A protein and the small-molecule ligand that binds it are described below.
Small molecule (SMILES): CC(=O)N[C@@H]1[C@@H](O)[C@H](O)[C@@H](CO)O[C@H]1O

Binding-site contacts:
Ligand atom C1 contacts residue ASN152 of chain 1.B at 1.4 Å.
Ligand atom C4 contacts residue ASN152 of chain 1.B at 4.2 Å.
Ligand atom O7 contacts residue ASN152 of chain 1.B at 4.4 Å.
Ligand atom C2 contacts residue ASN152 of chain 1.B at 2.4 Å.
Ligand atom C8 contacts residue ASN152 of chain 1.B at 3.7 Å.
Ligand atom N2 contacts residue ASN152 of chain 1.B at 2.9 Å (h-bond).
Ligand atom C5 contacts residue ASN152 of chain 1.B at 3.7 Å.
Ligand atom O5 contacts residue ASN152 of chain 1.B at 2.4 Å (h-bond).
Ligand atom C3 contacts residue ASN152 of chain 1.B at 3.8 Å.
Ligand atom C7 contacts residue ASN152 of chain 1.B at 3.6 Å.

Sequence of chain 1.B:
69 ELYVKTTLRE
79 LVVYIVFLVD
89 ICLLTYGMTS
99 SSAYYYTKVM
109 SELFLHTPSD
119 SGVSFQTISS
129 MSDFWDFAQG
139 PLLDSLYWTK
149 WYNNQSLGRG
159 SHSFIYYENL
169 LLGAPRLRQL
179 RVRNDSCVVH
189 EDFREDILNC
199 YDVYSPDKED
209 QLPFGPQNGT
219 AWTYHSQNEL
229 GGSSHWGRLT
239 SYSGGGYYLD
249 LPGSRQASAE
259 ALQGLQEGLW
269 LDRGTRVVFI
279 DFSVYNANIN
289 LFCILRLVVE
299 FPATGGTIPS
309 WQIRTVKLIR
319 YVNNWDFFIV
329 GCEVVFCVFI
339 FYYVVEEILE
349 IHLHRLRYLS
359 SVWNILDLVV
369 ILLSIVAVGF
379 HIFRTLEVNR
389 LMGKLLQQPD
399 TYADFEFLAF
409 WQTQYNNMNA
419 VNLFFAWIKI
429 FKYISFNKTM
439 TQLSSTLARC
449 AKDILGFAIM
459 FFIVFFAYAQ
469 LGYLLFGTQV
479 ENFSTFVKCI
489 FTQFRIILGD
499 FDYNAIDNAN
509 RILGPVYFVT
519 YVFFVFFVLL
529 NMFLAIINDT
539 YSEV